Sequence of chain 1.E:
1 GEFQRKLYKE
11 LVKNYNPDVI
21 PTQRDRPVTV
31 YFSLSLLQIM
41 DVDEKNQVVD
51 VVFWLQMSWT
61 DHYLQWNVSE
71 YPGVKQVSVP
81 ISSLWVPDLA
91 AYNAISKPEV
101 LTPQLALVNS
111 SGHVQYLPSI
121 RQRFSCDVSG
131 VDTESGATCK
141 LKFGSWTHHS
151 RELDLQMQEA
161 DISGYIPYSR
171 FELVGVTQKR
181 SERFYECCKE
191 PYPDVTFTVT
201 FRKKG

A protein and the small-molecule ligand that binds it are described below.
Small molecule (SMILES): CN1[C@@H](CC(=O)c2ccccc2)CCC[C@H]1C[C@H](O)c1ccccc1

Binding-site contacts:
Ligand atom C21 contacts residue TYR92 of chain 1.D at 4.0 Å (hydrophobic).
Ligand atom C10 contacts residue TRP54 of chain 1.E at 3.6 Å (hydrophobic).
Ligand atom C14 contacts residue TYR92 of chain 1.D at 3.8 Å (hydrophobic).
Ligand atom C6 contacts residue GLN115 of chain 1.E at 3.4 Å.
Ligand atom C6 contacts residue CYS187 of chain 1.D at 3.7 Å (hydrophobic).
Ligand atom C2 contacts residue CYS187 of chain 1.D at 3.3 Å (hydrophobic).
Ligand atom C14 contacts residue TRP146 of chain 1.D at 3.6 Å (hydrophobic).
Ligand atom C1 contacts residue CYS187 of chain 1.D at 3.5 Å (hydrophobic).
Ligand atom C15 contacts residue TRP146 of chain 1.D at 4.0 Å (hydrophobic).
Ligand atom C13 contacts residue TYR92 of chain 1.D at 3.1 Å (hydrophobic).
Ligand atom C2 contacts residue LEU117 of chain 1.E at 3.6 Å (hydrophobic).
Ligand atom C15 contacts residue TYR92 of chain 1.D at 3.6 Å (hydrophobic).
Ligand atom C13 contacts residue TYR185 of chain 1.D at 4.1 Å (hydrophobic).
Ligand atom C5 contacts residue CYS187 of chain 1.D at 3.7 Å (hydrophobic).
Ligand atom C7 contacts residue GLN56 of chain 1.E at 3.7 Å.
Ligand atom C2 contacts residue CYS188 of chain 1.D at 4.1 Å (hydrophobic).
Ligand atom C3 contacts residue LEU117 of chain 1.E at 4.1 Å (hydrophobic).
Ligand atom C20 contacts residue TYR92 of chain 1.D at 3.5 Å (hydrophobic).
Ligand atom C19 contacts residue TRP146 of chain 1.D at 3.8 Å (hydrophobic).
Ligand atom C5 contacts residue GLN115 of chain 1.E at 3.1 Å.
Ligand atom C4 contacts residue LEU117 of chain 1.E at 3.9 Å (hydrophobic).
Ligand atom C4 contacts residue CYS187 of chain 1.D at 4.1 Å (hydrophobic).
Ligand atom C10 contacts residue TRP146 of chain 1.D at 4.0 Å (hydrophobic).
Ligand atom C3 contacts residue CYS187 of chain 1.D at 3.9 Å (hydrophobic).
Ligand atom C7 contacts residue CYS187 of chain 1.D at 3.9 Å (hydrophobic).
Ligand atom C12 contacts residue TYR192 of chain 1.D at 3.6 Å (hydrophobic).
Ligand atom C5 contacts residue LEU117 of chain 1.E at 4.0 Å (hydrophobic).
Ligand atom C18 contacts residue TYR92 of chain 1.D at 3.7 Å (hydrophobic).
Ligand atom C1 contacts residue LEU117 of chain 1.E at 3.6 Å (hydrophobic).
Ligand atom C19 contacts residue TRP54 of chain 1.E at 3.4 Å (hydrophobic).
Ligand atom C15 contacts residue SER145 of chain 1.D at 3.7 Å.
Ligand atom C21 contacts residue LEU37 of chain 1.E at 4.0 Å (hydrophobic).
Ligand atom C17 contacts residue TRP146 of chain 1.D at 4.1 Å (hydrophobic).
Ligand atom C13 contacts residue SER145 of chain 1.D at 4.0 Å.
Ligand atom O1 contacts residue TYR185 of chain 1.D at 4.0 Å.
Ligand atom C11 contacts residue TYR185 of chain 1.D at 3.6 Å (hydrophobic).
Ligand atom C15 contacts residue TYR192 of chain 1.D at 3.5 Å (hydrophobic).
Ligand atom O2 contacts residue TRP54 of chain 1.E at 3.5 Å.
Ligand atom C12 contacts residue TRP146 of chain 1.D at 3.4 Å (hydrophobic).
Ligand atom C22 contacts residue TRP146 of chain 1.D at 3.7 Å (hydrophobic).

Sequence of chain 1.D:
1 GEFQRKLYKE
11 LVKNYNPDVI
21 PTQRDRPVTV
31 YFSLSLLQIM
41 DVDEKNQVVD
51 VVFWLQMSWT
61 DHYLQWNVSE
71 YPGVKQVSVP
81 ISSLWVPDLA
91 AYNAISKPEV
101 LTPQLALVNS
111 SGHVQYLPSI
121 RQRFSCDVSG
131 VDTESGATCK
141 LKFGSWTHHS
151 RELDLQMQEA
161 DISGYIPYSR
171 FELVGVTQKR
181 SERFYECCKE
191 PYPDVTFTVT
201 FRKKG